A small-molecule ligand and the protein it binds are described below.
Small molecule (SMILES): COc1cc(Cc2cnc(N)nc2N)cc(OC)c1OC

Sequence of chain 1.C:
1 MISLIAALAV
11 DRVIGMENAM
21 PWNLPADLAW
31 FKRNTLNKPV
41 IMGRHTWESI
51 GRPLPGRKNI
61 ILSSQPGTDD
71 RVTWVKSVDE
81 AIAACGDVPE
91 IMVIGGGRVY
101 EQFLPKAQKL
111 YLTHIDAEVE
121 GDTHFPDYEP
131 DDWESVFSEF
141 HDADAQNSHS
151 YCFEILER

Binding-site contacts:
Ligand atom N4 contacts residue THR113 of chain 1.C at 3.5 Å (h-bond).
Ligand atom C3 contacts residue ASP27 of chain 1.C at 3.5 Å.
Ligand atom N2 contacts residue ASP27 of chain 1.C at 2.8 Å (salt-bridge).
Ligand atom N4 contacts residue ALA7 of chain 1.C at 3.8 Å.
Ligand atom C9 contacts residue NAP1 of chain 1.M at 3.8 Å.
Ligand atom C20 contacts residue NAP1 of chain 1.M at 3.0 Å.
Ligand atom C6 contacts residue PHE31 of chain 1.C at 3.3 Å (hydrophobic).
Ligand atom N7 contacts residue ILE94 of chain 1.C at 3.2 Å (h-bond).
Ligand atom C20 contacts residue SER49 of chain 1.C at 3.6 Å.
Ligand atom C1 contacts residue ASP27 of chain 1.C at 3.8 Å.
Ligand atom C9 contacts residue PHE31 of chain 1.C at 3.8 Å (hydrophobic).
Ligand atom C17 contacts residue MET20 of chain 1.C at 3.6 Å (hydrophobic).
Ligand atom C8 contacts residue PHE31 of chain 1.C at 3.5 Å (hydrophobic).
Ligand atom C18 contacts residue MET20 of chain 1.C at 3.3 Å (hydrophobic).
Ligand atom C8 contacts residue NAP1 of chain 1.M at 3.3 Å.
Ligand atom C15 contacts residue MET20 of chain 1.C at 3.6 Å (hydrophobic).
Ligand atom C9 contacts residue ILE94 of chain 1.C at 3.7 Å (hydrophobic).
Ligand atom N2 contacts residue PHE31 of chain 1.C at 3.8 Å.
Ligand atom C6 contacts residue ILE5 of chain 1.C at 3.6 Å (hydrophobic).
Ligand atom N2 contacts residue NAP1 of chain 1.M at 3.7 Å.
Ligand atom N5 contacts residue PHE31 of chain 1.C at 3.5 Å.
Ligand atom N4 contacts residue ALA6 of chain 1.C at 3.4 Å (h-bond).
Ligand atom C6 contacts residue NAP1 of chain 1.M at 3.3 Å.
Ligand atom N4 contacts residue ASP27 of chain 1.C at 3.1 Å (salt-bridge).
Ligand atom O19 contacts residue MET20 of chain 1.C at 3.5 Å.
Ligand atom N7 contacts residue ILE5 of chain 1.C at 2.8 Å (h-bond).
Ligand atom N5 contacts residue NAP1 of chain 1.M at 3.5 Å (h-bond).
Ligand atom N5 contacts residue ALA6 of chain 1.C at 3.4 Å.
Ligand atom N5 contacts residue ILE5 of chain 1.C at 3.5 Å (h-bond).
Ligand atom O13 contacts residue LEU28 of chain 1.C at 3.6 Å.
Ligand atom C3 contacts residue NAP1 of chain 1.M at 3.7 Å.
Ligand atom C3 contacts residue PHE31 of chain 1.C at 3.8 Å (hydrophobic).
Ligand atom C14 contacts residue LEU54 of chain 1.C at 3.7 Å (hydrophobic).
Ligand atom C1 contacts residue PHE31 of chain 1.C at 3.8 Å (hydrophobic).
Ligand atom N7 contacts residue TYR100 of chain 1.C at 3.4 Å (h-bond).
Ligand atom C21 contacts residue MET20 of chain 1.C at 3.6 Å (hydrophobic).
Ligand atom N7 contacts residue PHE31 of chain 1.C at 3.5 Å.
Ligand atom C1 contacts residue NAP1 of chain 1.M at 3.4 Å.
Ligand atom C15 contacts residue ILE50 of chain 1.C at 3.6 Å (hydrophobic).
Ligand atom C18 contacts residue ILE50 of chain 1.C at 3.7 Å (hydrophobic).